Binding-site contacts:
Ligand atom O6 contacts residue ILE772 of chain 1.A at 4.4 Å.
Ligand atom C2 contacts residue ASN687 of chain 1.B at 2.5 Å.
Ligand atom C5 contacts residue ASN687 of chain 1.B at 3.7 Å.
Ligand atom C1 contacts residue ASN687 of chain 1.B at 1.4 Å.
Ligand atom C4 contacts residue ASN687 of chain 1.B at 4.2 Å.
Ligand atom C8 contacts residue ASN687 of chain 1.B at 3.8 Å.
Ligand atom O5 contacts residue ASN687 of chain 1.B at 2.4 Å (h-bond).
Ligand atom N2 contacts residue ASN687 of chain 1.B at 2.9 Å (h-bond).
Ligand atom C7 contacts residue ASN687 of chain 1.B at 3.6 Å.
Ligand atom C3 contacts residue ASN687 of chain 1.B at 3.8 Å.
Ligand atom O7 contacts residue ASN687 of chain 1.B at 4.4 Å.

A small-molecule ligand and the protein it binds are described below.
Small molecule (SMILES): CC(=O)N[C@@H]1[C@@H](O)[C@H](O)[C@@H](CO)O[C@H]1O

Sequence of chain 1.A:
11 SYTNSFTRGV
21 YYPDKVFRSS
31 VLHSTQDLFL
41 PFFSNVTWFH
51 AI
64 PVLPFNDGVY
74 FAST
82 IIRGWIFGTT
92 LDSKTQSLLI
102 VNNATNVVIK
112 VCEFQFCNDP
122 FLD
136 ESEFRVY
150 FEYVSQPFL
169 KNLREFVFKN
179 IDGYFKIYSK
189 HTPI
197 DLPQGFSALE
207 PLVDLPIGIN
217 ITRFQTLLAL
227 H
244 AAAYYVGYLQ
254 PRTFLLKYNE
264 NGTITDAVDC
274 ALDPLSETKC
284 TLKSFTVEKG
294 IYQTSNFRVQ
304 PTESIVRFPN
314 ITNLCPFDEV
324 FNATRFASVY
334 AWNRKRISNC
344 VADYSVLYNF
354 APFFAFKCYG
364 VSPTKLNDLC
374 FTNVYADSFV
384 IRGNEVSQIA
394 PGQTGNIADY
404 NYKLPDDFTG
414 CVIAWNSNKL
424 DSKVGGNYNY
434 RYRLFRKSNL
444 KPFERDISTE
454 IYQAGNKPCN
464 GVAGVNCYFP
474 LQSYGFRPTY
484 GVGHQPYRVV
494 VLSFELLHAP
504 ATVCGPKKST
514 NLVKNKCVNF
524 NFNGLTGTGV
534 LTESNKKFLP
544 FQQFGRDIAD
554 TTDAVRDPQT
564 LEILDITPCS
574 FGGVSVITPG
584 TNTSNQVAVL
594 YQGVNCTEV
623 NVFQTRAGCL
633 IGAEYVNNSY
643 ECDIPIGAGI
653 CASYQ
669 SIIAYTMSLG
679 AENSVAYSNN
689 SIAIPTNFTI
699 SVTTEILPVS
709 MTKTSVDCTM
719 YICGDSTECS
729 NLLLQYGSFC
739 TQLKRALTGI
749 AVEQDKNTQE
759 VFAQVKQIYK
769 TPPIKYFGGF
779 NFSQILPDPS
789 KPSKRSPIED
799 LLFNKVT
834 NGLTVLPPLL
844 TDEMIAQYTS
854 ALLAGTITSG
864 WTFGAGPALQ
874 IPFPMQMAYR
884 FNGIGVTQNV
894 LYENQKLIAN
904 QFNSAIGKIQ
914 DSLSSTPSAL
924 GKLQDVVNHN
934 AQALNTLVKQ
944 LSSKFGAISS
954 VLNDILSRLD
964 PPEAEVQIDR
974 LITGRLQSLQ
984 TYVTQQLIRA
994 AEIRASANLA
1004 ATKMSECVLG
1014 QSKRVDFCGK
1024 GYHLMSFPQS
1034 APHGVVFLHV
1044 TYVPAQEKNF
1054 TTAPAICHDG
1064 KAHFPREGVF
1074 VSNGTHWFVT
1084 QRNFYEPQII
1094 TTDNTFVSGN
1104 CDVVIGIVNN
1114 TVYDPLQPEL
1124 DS

Sequence of chain 1.B:
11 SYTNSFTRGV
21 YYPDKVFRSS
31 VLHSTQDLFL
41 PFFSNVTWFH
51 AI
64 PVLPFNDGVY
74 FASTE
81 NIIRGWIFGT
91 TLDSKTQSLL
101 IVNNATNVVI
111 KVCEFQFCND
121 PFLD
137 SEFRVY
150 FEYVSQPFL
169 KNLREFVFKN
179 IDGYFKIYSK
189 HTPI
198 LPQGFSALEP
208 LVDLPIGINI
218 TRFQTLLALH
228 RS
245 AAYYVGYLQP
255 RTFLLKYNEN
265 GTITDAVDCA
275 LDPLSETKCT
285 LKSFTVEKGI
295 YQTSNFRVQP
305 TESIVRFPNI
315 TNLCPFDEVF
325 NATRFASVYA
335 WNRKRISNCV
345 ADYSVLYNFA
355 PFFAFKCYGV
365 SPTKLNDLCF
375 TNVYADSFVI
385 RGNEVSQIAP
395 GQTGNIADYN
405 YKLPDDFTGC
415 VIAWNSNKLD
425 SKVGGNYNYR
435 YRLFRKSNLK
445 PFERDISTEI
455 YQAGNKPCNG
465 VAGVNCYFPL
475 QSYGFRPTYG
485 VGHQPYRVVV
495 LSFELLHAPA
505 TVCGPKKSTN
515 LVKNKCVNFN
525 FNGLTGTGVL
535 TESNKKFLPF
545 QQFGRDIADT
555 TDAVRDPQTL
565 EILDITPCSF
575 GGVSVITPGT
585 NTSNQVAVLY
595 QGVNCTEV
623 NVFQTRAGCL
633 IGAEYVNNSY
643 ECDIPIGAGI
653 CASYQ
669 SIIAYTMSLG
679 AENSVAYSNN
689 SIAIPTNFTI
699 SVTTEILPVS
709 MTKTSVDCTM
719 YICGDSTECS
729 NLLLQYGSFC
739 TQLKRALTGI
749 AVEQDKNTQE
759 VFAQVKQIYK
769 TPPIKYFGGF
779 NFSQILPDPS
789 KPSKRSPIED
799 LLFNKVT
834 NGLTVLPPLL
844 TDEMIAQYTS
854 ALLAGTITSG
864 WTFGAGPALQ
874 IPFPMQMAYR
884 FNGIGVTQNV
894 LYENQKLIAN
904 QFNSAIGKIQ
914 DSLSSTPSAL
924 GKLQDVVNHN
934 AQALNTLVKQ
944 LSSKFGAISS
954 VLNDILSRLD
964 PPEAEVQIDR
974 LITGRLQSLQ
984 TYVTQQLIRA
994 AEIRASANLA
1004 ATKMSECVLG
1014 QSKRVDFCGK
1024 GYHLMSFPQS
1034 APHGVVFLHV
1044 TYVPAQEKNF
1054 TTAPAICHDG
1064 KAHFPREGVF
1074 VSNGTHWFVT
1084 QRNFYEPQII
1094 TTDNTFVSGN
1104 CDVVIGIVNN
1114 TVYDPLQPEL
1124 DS